Binding-site contacts:
Ligand atom C7 contacts residue ASN379 of chain 1.A at 3.8 Å.
Ligand atom C1 contacts residue GLN375 of chain 1.A at 3.9 Å.
Ligand atom C2 contacts residue ASN379 of chain 1.A at 2.4 Å.
Ligand atom N2 contacts residue GLN375 of chain 1.A at 3.9 Å.
Ligand atom C6 contacts residue TYR371 of chain 1.A at 3.4 Å (hydrophobic).
Ligand atom O6 contacts residue TYR371 of chain 1.A at 3.8 Å.
Ligand atom C4 contacts residue TYR371 of chain 1.A at 4.1 Å (hydrophobic).
Ligand atom C8 contacts residue ASP385 of chain 1.A at 3.6 Å.
Ligand atom O6 contacts residue ASP385 of chain 1.A at 2.9 Å (salt-bridge).
Ligand atom C2 contacts residue GLN375 of chain 1.A at 3.9 Å.
Ligand atom O5 contacts residue SER381 of chain 1.A at 4.1 Å.
Ligand atom O5 contacts residue GLN369 of chain 1.A at 3.7 Å.
Ligand atom C6 contacts residue GLN369 of chain 1.A at 3.9 Å.
Ligand atom C1 contacts residue TYR371 of chain 1.A at 4.0 Å (hydrophobic).
Ligand atom O6 contacts residue TYR386 of chain 1.A at 4.0 Å.
Ligand atom C7 contacts residue GLN375 of chain 1.A at 3.9 Å.
Ligand atom C6 contacts residue MET382 of chain 1.A at 4.2 Å (hydrophobic).
Ligand atom C6 contacts residue GLN369 of chain 1.A at 3.3 Å.
Ligand atom C4 contacts residue GLN369 of chain 1.A at 4.0 Å.
Ligand atom C1 contacts residue GLN369 of chain 1.A at 3.9 Å.
Ligand atom O6 contacts residue GLN369 of chain 1.A at 4.2 Å.
Ligand atom C1 contacts residue SER381 of chain 1.A at 3.9 Å.
Ligand atom C5 contacts residue SER381 of chain 1.A at 4.0 Å.
Ligand atom O5 contacts residue ASN379 of chain 1.A at 2.4 Å (h-bond).
Ligand atom O6 contacts residue MET382 of chain 1.A at 3.5 Å.
Ligand atom O7 contacts residue GLN375 of chain 1.A at 3.4 Å.
Ligand atom C5 contacts residue ASP385 of chain 1.A at 4.1 Å.
Ligand atom O6 contacts residue GLN375 of chain 1.A at 2.8 Å (h-bond).
Ligand atom C5 contacts residue ASN379 of chain 1.A at 3.7 Å.
Ligand atom O5 contacts residue TYR371 of chain 1.A at 4.1 Å.
Ligand atom C5 contacts residue TYR371 of chain 1.A at 4.1 Å (hydrophobic).
Ligand atom C1 contacts residue MET382 of chain 1.A at 4.1 Å (hydrophobic).
Ligand atom C1 contacts residue ASN379 of chain 1.A at 1.4 Å.
Ligand atom N2 contacts residue ASN379 of chain 1.A at 2.8 Å (h-bond).
Ligand atom C5 contacts residue GLN369 of chain 1.A at 3.6 Å.
Ligand atom O4 contacts residue GLN369 of chain 1.A at 3.5 Å (h-bond).
Ligand atom C6 contacts residue ASP385 of chain 1.A at 4.0 Å.
Ligand atom O6 contacts residue GLN369 of chain 1.A at 4.2 Å.
Ligand atom O5 contacts residue MET382 of chain 1.A at 3.4 Å.
Ligand atom C3 contacts residue ASN379 of chain 1.A at 3.8 Å.

A small-molecule ligand and the protein it binds are described below.
Small molecule (SMILES): CC(=O)N[C@H]1[C@H](O[C@H]2[C@H](O)[C@@H](NC(C)=O)CO[C@@H]2CO)O[C@H](CO)[C@@H](O[C@@H]2O[C@H](CO[C@@H]3O[C@H](CO)[C@@H](O)[C@H](O)[C@@H]3O)[C@@H](O)[C@H](O)[C@@H]2O)[C@@H]1O

Sequence of chain 1.A:
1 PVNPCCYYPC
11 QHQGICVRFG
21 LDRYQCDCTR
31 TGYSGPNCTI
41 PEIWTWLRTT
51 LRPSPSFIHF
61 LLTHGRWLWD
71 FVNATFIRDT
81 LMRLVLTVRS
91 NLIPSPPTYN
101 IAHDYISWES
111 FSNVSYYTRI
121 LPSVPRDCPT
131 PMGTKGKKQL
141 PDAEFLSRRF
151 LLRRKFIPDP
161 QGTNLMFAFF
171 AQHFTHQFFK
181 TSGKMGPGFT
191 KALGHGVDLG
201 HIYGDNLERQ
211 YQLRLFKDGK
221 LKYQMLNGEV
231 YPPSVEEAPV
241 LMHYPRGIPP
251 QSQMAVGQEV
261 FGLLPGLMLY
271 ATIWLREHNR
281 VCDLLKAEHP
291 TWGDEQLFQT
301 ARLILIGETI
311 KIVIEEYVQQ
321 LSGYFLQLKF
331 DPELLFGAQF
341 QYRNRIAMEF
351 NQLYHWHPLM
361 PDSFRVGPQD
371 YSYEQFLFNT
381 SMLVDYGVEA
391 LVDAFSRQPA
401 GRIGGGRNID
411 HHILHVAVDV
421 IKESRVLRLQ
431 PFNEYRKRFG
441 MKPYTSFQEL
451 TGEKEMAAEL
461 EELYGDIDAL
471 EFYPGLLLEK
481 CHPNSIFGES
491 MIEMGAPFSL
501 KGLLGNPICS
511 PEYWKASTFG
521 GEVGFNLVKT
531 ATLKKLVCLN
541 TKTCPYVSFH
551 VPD